A small-molecule ligand and the protein it binds are described below.
Small molecule (SMILES): Nc1nc2c(ncn2[C@H]2C[C@H](OP(=O)(O)O)[C@@H](CO)O2)c(=O)[nH]1

Binding-site contacts:
Ligand atom C6 contacts residue VAL102 of chain 1.A at 3.6 Å (hydrophobic).
Ligand atom O6 contacts residue TRP101 of chain 1.A at 3.5 Å.
Ligand atom N2 contacts residue GLN92 of chain 1.A at 3.9 Å.
Ligand atom N2 contacts residue VAL102 of chain 1.A at 3.1 Å (h-bond).
Ligand atom P contacts residue GLN92 of chain 1.A at 4.2 Å.
Ligand atom C4 contacts residue TRP101 of chain 1.A at 3.6 Å (hydrophobic).
Ligand atom O1P contacts residue GLN28 of chain 1.A at 3.1 Å (h-bond).
Ligand atom O6 contacts residue GLY100 of chain 1.A at 4.3 Å.
Ligand atom O3' contacts residue LYS59 of chain 1.A at 4.4 Å.
Ligand atom O1 contacts residue LYS24 of chain 1.A at 4.1 Å.
Ligand atom O1 contacts residue UM31 of chain 1.C at 2.5 Å (h-bond).
Ligand atom N2 contacts residue ASP103 of chain 1.A at 4.1 Å.
Ligand atom N3 contacts residue TRP101 of chain 1.A at 3.5 Å.
Ligand atom P contacts residue UM31 of chain 1.C at 1.6 Å.
Ligand atom N9 contacts residue TRP101 of chain 1.A at 4.1 Å.
Ligand atom C3' contacts residue GLN92 of chain 1.A at 4.0 Å.
Ligand atom C2' contacts residue TRP101 of chain 1.A at 4.2 Å (hydrophobic).
Ligand atom C5 contacts residue TRP101 of chain 1.A at 3.6 Å (hydrophobic).
Ligand atom C2 contacts residue VAL102 of chain 1.A at 3.3 Å (hydrophobic).
Ligand atom N7 contacts residue TRP101 of chain 1.A at 4.0 Å.
Ligand atom N2 contacts residue ASP104 of chain 1.A at 3.8 Å.
Ligand atom N3 contacts residue GLN92 of chain 1.A at 4.2 Å.
Ligand atom O1P contacts residue LYS59 of chain 1.A at 4.3 Å.
Ligand atom C3' contacts residue UM31 of chain 1.C at 3.7 Å.
Ligand atom O1 contacts residue GLN92 of chain 1.A at 3.3 Å (h-bond).
Ligand atom P contacts residue LYS24 of chain 1.A at 3.5 Å.
Ligand atom O3' contacts residue GLN92 of chain 1.A at 4.2 Å.
Ligand atom C8 contacts residue TRP101 of chain 1.A at 4.2 Å (hydrophobic).
Ligand atom O3' contacts residue UM31 of chain 1.C at 2.5 Å (h-bond).
Ligand atom O1 contacts residue GLN28 of chain 1.A at 4.2 Å.
Ligand atom C2 contacts residue TRP101 of chain 1.A at 3.4 Å (hydrophobic).
Ligand atom N2 contacts residue TYR80 of chain 1.A at 4.1 Å.
Ligand atom N2 contacts residue TRP101 of chain 1.A at 3.6 Å.
Ligand atom N1 contacts residue TRP101 of chain 1.A at 3.5 Å.
Ligand atom O1P contacts residue UM31 of chain 1.C at 2.5 Å (h-bond).
Ligand atom P contacts residue GLN28 of chain 1.A at 4.2 Å.
Ligand atom C6 contacts residue TRP101 of chain 1.A at 3.7 Å (hydrophobic).
Ligand atom O6 contacts residue VAL102 of chain 1.A at 2.8 Å (h-bond).
Ligand atom O1P contacts residue LYS24 of chain 1.A at 2.8 Å (salt-bridge).
Ligand atom N1 contacts residue VAL102 of chain 1.A at 2.6 Å (h-bond).

Sequence of chain 1.A:
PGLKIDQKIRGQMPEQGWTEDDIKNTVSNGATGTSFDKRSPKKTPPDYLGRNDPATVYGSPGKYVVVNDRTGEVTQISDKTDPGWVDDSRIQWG